Binding-site contacts:
Ligand atom C2 contacts residue ASN370 of chain 1.B at 2.3 Å.
Ligand atom O7 contacts residue TYR381 of chain 1.B at 4.1 Å.
Ligand atom C8 contacts residue ASN388 of chain 1.B at 4.0 Å.
Ligand atom C8 contacts residue GLU386 of chain 1.B at 3.0 Å.
Ligand atom C4 contacts residue PRO382 of chain 1.B at 4.5 Å (hydrophobic).
Ligand atom O3 contacts residue PRO382 of chain 1.B at 4.0 Å.
Ligand atom O7 contacts residue GLN387 of chain 1.B at 4.5 Å.
Ligand atom C7 contacts residue GLY385 of chain 1.B at 3.4 Å.
Ligand atom N2 contacts residue ASN370 of chain 1.B at 2.6 Å (h-bond).
Ligand atom C2 contacts residue PRO382 of chain 1.B at 4.1 Å (hydrophobic).
Ligand atom O7 contacts residue PRO382 of chain 1.B at 4.5 Å.
Ligand atom C3 contacts residue PRO382 of chain 1.B at 3.7 Å (hydrophobic).
Ligand atom O5 contacts residue ASN370 of chain 1.B at 2.5 Å (h-bond).
Ligand atom N2 contacts residue GLU386 of chain 1.B at 3.5 Å (salt-bridge).
Ligand atom O7 contacts residue ASN370 of chain 1.B at 3.9 Å.
Ligand atom C3 contacts residue GLU386 of chain 1.B at 4.3 Å.
Ligand atom C4 contacts residue ASN370 of chain 1.B at 4.2 Å.
Ligand atom C8 contacts residue ASN370 of chain 1.B at 3.2 Å.
Ligand atom N2 contacts residue TYR381 of chain 1.B at 4.1 Å.
Ligand atom O3 contacts residue GLY385 of chain 1.B at 4.1 Å.
Ligand atom O7 contacts residue GLY385 of chain 1.B at 2.2 Å.
Ligand atom O3 contacts residue GLU386 of chain 1.B at 3.4 Å (salt-bridge).
Ligand atom C1 contacts residue PRO382 of chain 1.B at 4.3 Å (hydrophobic).
Ligand atom O7 contacts residue GLU386 of chain 1.B at 1.3 Å (salt-bridge).
Ligand atom O5 contacts residue PRO367 of chain 1.B at 4.0 Å.
Ligand atom C8 contacts residue ILE389 of chain 1.B at 4.3 Å (hydrophobic).
Ligand atom O5 contacts residue PRO382 of chain 1.B at 4.4 Å.
Ligand atom N2 contacts residue GLY385 of chain 1.B at 4.4 Å.
Ligand atom C5 contacts residue PRO367 of chain 1.B at 4.3 Å (hydrophobic).
Ligand atom C8 contacts residue GLY385 of chain 1.B at 4.3 Å.
Ligand atom C6 contacts residue PRO367 of chain 1.B at 3.3 Å (hydrophobic).
Ligand atom C7 contacts residue ASN370 of chain 1.B at 3.0 Å.
Ligand atom O4 contacts residue PRO382 of chain 1.B at 3.7 Å.
Ligand atom C3 contacts residue ASN370 of chain 1.B at 3.7 Å.
Ligand atom C5 contacts residue ASN370 of chain 1.B at 3.8 Å.
Ligand atom C7 contacts residue GLU386 of chain 1.B at 2.4 Å.
Ligand atom C2 contacts residue GLU386 of chain 1.B at 4.0 Å.
Ligand atom C2 contacts residue GLY385 of chain 1.B at 4.2 Å.
Ligand atom O6 contacts residue PRO367 of chain 1.B at 4.0 Å.
Ligand atom C1 contacts residue ASN370 of chain 1.B at 1.4 Å.

Sequence of chain 1.B:
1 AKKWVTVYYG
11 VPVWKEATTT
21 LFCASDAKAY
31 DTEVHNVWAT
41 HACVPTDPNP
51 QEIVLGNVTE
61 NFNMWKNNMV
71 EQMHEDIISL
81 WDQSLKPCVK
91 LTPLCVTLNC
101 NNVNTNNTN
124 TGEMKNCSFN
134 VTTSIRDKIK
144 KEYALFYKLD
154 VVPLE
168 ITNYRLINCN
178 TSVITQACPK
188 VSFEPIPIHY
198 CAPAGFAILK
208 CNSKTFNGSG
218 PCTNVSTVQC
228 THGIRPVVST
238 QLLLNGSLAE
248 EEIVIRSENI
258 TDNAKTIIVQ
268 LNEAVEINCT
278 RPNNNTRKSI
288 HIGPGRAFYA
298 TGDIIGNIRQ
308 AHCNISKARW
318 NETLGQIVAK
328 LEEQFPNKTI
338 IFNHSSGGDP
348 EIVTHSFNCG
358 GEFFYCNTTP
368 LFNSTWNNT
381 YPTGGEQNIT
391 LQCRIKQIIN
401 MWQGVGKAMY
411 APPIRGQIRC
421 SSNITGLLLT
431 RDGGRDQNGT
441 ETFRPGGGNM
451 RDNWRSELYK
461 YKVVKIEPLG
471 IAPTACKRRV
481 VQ

A protein and the small-molecule ligand that binds it are described below.
Small molecule (SMILES): CC(=O)N[C@H]1[C@H](O[C@H]2[C@H](O)[C@@H](NC(C)=O)CO[C@@H]2CO)O[C@H](CO)[C@@H](O[C@@H]2O[C@H](CO[C@H]3O[C@H](CO)[C@@H](O)[C@H](O)[C@@H]3O)[C@@H](O)[C@H](O[C@H]3O[C@H](CO)[C@@H](O)[C@H](O)[C@@H]3O)[C@@H]2O)[C@@H]1O